Binding-site contacts:
Ligand atom C6 contacts residue THR63 of chain 1.B at 4.1 Å.
Ligand atom C5 contacts residue ASN61 of chain 1.B at 3.7 Å.
Ligand atom C3 contacts residue ASN61 of chain 1.B at 3.8 Å.
Ligand atom O7 contacts residue ASN61 of chain 1.B at 3.2 Å (h-bond).
Ligand atom N2 contacts residue ASN61 of chain 1.B at 2.8 Å (h-bond).
Ligand atom C2 contacts residue ASN61 of chain 1.B at 2.4 Å.
Ligand atom C4 contacts residue ASN61 of chain 1.B at 4.2 Å.
Ligand atom O5 contacts residue THR63 of chain 1.B at 3.5 Å.
Ligand atom O6 contacts residue ALA62 of chain 1.B at 4.4 Å.
Ligand atom C8 contacts residue ASN61 of chain 1.B at 4.3 Å.
Ligand atom O5 contacts residue ALA62 of chain 1.B at 3.2 Å (h-bond).
Ligand atom C1 contacts residue THR63 of chain 1.B at 4.5 Å.
Ligand atom O7 contacts residue SER85 of chain 1.B at 3.6 Å.
Ligand atom C8 contacts residue ILE26 of chain 1.B at 4.1 Å (hydrophobic).
Ligand atom C1 contacts residue ALA62 of chain 1.B at 4.3 Å (hydrophobic).
Ligand atom C5 contacts residue ALA62 of chain 1.B at 3.9 Å (hydrophobic).
Ligand atom C5 contacts residue THR63 of chain 1.B at 4.4 Å.
Ligand atom C1 contacts residue ASN61 of chain 1.B at 1.4 Å.
Ligand atom C7 contacts residue ASN61 of chain 1.B at 3.2 Å.
Ligand atom O5 contacts residue ASN61 of chain 1.B at 2.4 Å (h-bond).
Ligand atom C6 contacts residue ALA62 of chain 1.B at 3.5 Å (hydrophobic).

The protein below binds the small molecule below.
Small molecule (SMILES): CC(=O)N[C@H]1[C@H](O[C@H]2[C@H](O)[C@@H](NC(C)=O)CO[C@@H]2CO)O[C@H](CO)[C@@H](O)[C@@H]1O

Sequence of chain 1.B:
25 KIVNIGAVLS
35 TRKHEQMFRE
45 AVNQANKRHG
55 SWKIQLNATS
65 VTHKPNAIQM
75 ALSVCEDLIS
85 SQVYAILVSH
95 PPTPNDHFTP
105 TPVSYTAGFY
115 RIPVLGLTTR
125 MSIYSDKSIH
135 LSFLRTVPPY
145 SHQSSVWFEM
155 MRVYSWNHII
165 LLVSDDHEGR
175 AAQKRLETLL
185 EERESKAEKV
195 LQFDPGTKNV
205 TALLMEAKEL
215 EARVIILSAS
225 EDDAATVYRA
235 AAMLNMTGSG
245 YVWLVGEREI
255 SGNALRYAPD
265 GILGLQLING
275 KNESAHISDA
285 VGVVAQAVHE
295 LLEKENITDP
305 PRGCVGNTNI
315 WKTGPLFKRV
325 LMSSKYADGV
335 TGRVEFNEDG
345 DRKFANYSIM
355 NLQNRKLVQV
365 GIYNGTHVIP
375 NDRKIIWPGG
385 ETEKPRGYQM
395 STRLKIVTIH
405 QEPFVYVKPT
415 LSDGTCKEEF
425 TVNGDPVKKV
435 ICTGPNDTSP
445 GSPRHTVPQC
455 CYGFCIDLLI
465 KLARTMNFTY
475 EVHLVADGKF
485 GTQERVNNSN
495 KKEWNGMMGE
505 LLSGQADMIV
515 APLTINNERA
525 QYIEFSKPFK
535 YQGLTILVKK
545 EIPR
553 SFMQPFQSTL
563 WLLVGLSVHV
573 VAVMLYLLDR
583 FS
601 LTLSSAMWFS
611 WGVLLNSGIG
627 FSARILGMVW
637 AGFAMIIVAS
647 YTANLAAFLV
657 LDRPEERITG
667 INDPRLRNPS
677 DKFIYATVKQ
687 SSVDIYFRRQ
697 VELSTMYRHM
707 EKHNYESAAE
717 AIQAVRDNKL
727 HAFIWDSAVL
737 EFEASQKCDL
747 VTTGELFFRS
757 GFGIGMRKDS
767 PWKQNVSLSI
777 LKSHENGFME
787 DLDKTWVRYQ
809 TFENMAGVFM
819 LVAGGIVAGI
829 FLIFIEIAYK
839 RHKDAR